Sequence of chain 2.B:
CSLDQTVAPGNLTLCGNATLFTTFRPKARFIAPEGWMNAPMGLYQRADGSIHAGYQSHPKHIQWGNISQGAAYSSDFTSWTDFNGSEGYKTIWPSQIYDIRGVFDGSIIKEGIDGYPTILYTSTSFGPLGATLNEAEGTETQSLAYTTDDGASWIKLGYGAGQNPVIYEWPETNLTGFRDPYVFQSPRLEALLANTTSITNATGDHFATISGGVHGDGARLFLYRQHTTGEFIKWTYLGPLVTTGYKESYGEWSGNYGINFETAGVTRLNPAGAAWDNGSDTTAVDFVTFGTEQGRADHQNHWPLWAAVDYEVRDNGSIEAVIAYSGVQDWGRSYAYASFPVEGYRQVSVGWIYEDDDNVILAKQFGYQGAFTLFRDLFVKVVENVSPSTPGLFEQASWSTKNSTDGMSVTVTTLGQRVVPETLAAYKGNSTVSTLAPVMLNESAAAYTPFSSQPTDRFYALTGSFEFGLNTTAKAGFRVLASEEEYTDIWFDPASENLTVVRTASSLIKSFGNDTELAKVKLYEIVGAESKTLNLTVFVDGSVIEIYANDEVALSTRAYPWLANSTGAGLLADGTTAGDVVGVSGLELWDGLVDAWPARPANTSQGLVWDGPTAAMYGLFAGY

This small molecule binds to this protein.
Small molecule (SMILES): OC[C@H]1O[C@H](O)[C@H](O)[C@@H](O)[C@@H]1O

Binding-site contacts:
Ligand atom O6 contacts residue ILE364 of chain 2.B at 4.2 Å.
Ligand atom O5 contacts residue GLU289 of chain 2.B at 4.3 Å.
Ligand atom C5 contacts residue ILE364 of chain 2.B at 4.5 Å (hydrophobic).
Ligand atom C3 contacts residue ILE364 of chain 2.B at 4.2 Å (hydrophobic).
Ligand atom O1 contacts residue GLU289 of chain 2.B at 2.7 Å (salt-bridge).
Ligand atom C2 contacts residue THR284 of chain 2.B at 4.0 Å.
Ligand atom O3 contacts residue THR284 of chain 2.B at 2.5 Å (h-bond).
Ligand atom C6 contacts residue ILE364 of chain 2.B at 3.4 Å (hydrophobic).
Ligand atom C6 contacts residue VAL363 of chain 2.B at 4.2 Å (hydrophobic).
Ligand atom C1 contacts residue GLU289 of chain 2.B at 3.0 Å.
Ligand atom O2 contacts residue GLY286 of chain 2.B at 4.0 Å.
Ligand atom C4 contacts residue ILE364 of chain 2.B at 3.8 Å (hydrophobic).
Ligand atom O2 contacts residue THR284 of chain 2.B at 3.5 Å (h-bond).
Ligand atom C2 contacts residue THR285 of chain 2.B at 4.4 Å.
Ligand atom O3 contacts residue ILE364 of chain 2.B at 3.5 Å.
Ligand atom C3 contacts residue THR284 of chain 2.B at 3.4 Å.
Ligand atom O2 contacts residue GLU289 of chain 2.B at 2.5 Å (salt-bridge).
Ligand atom O4 contacts residue ILE364 of chain 2.B at 2.9 Å (h-bond).
Ligand atom O4 contacts residue ALA362 of chain 2.B at 3.9 Å.
Ligand atom O3 contacts residue THR285 of chain 2.B at 3.5 Å.
Ligand atom O6 contacts residue VAL363 of chain 2.B at 4.3 Å.
Ligand atom C2 contacts residue GLU289 of chain 2.B at 3.3 Å.
Ligand atom O2 contacts residue THR285 of chain 2.B at 3.6 Å.
Ligand atom O4 contacts residue VAL363 of chain 2.B at 3.6 Å.